Binding-site contacts:
Ligand atom C8 contacts residue SER55 of chain 1.AA at 3.2 Å.
Ligand atom O1S6 contacts residue GLY53 of chain 1.AA at 3.9 Å.
Ligand atom C1 contacts residue THR50 of chain 1.AA at 4.3 Å.
Ligand atom O5 contacts residue THR50 of chain 1.AA at 3.7 Å.
Ligand atom C7 contacts residue TYR59 of chain 1.AA at 3.4 Å (hydrophobic).
Ligand atom C4 contacts residue ASN48 of chain 1.AA at 4.2 Å.
Ligand atom C8 contacts residue ARG56 of chain 1.AA at 4.2 Å.
Ligand atom C7 contacts residue SER55 of chain 1.AA at 4.3 Å.
Ligand atom O7 contacts residue ASN48 of chain 1.AA at 3.7 Å.
Ligand atom C1 contacts residue ASN48 of chain 1.AA at 1.4 Å.
Ligand atom O6 contacts residue THR50 of chain 1.AA at 4.5 Å.
Ligand atom C5 contacts residue THR50 of chain 1.AA at 3.8 Å.
Ligand atom C3 contacts residue ASN48 of chain 1.AA at 3.8 Å.
Ligand atom N2 contacts residue ASN48 of chain 1.AA at 2.8 Å (h-bond).
Ligand atom O7 contacts residue TYR59 of chain 1.AA at 2.3 Å (h-bond).
Ligand atom O7 contacts residue THR57 of chain 1.AA at 3.8 Å.
Ligand atom N2 contacts residue TYR139 of chain 1.AA at 3.6 Å.
Ligand atom C8 contacts residue TYR139 of chain 1.AA at 3.4 Å (hydrophobic).
Ligand atom C5 contacts residue ASN48 of chain 1.AA at 3.7 Å.
Ligand atom C7 contacts residue ASN48 of chain 1.AA at 3.5 Å.
Ligand atom C8 contacts residue SER54 of chain 1.AA at 3.0 Å.
Ligand atom C7 contacts residue THR57 of chain 1.AA at 4.0 Å.
Ligand atom C7 contacts residue SER54 of chain 1.AA at 4.4 Å.
Ligand atom C2 contacts residue ASN48 of chain 1.AA at 2.4 Å.
Ligand atom C6 contacts residue THR50 of chain 1.AA at 3.6 Å.
Ligand atom C8 contacts residue TYR59 of chain 1.AA at 3.9 Å (hydrophobic).
Ligand atom O5 contacts residue ASN48 of chain 1.AA at 2.4 Å (h-bond).
Ligand atom C8 contacts residue THR57 of chain 1.AA at 3.9 Å.
Ligand atom C8 contacts residue THR50 of chain 1.AA at 4.3 Å.
Ligand atom C8 contacts residue PHE115 of chain 1.AA at 3.9 Å (hydrophobic).
Ligand atom C8 contacts residue ASN48 of chain 1.AA at 4.5 Å.
Ligand atom C7 contacts residue TYR139 of chain 1.AA at 3.8 Å (hydrophobic).

The protein below binds the small molecule below.
Small molecule (SMILES): CC(=O)N[C@H]1[C@H](O[C@H]2[C@H](O)[C@@H](NC(C)=O)CO[C@@H]2CO)O[C@H](CO)[C@@H](O)[C@@H]1O[C@@H]1O[C@H](CS(=O)(=O)O)[C@@H](O)[C@H](O)[C@H]1O

Sequence of chain 1.AA:
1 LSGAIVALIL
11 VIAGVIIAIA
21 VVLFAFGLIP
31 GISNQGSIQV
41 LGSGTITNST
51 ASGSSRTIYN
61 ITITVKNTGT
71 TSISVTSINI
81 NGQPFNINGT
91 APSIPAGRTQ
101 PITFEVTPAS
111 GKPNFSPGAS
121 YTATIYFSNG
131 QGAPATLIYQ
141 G